Sequence of chain 1.M:
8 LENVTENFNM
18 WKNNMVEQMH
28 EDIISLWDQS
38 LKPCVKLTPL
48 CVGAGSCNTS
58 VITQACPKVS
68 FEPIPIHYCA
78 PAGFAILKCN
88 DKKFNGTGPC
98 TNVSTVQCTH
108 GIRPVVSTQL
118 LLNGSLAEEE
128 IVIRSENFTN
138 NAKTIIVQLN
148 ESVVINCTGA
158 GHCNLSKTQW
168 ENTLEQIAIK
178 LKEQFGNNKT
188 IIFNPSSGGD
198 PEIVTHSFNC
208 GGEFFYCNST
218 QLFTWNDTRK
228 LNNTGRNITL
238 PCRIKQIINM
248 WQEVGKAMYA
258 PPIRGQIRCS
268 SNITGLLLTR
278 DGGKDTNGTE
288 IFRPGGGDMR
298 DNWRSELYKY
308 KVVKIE

Binding-site contacts:
Ligand atom C4 contacts residue ILE81 of chain 1.R at 1.3 Å (hydrophobic).
Ligand atom C2 contacts residue PRO80 of chain 1.R at 3.6 Å (hydrophobic).
Ligand atom C8 contacts residue SER82 of chain 1.R at 1.4 Å.
Ligand atom O4 contacts residue ILE81 of chain 1.R at 2.1 Å.
Ligand atom O6 contacts residue ILE81 of chain 1.R at 2.3 Å.
Ligand atom N2 contacts residue SER82 of chain 1.R at 1.5 Å (h-bond).
Ligand atom O4 contacts residue SER21 of chain 1.R at 2.7 Å (h-bond).
Ligand atom O7 contacts residue SER83 of chain 1.R at 2.4 Å (h-bond).
Ligand atom C2 contacts residue SER82 of chain 1.R at 2.9 Å.
Ligand atom N2 contacts residue ASN92 of chain 1.M at 2.9 Å (h-bond).
Ligand atom O5 contacts residue ASN92 of chain 1.M at 2.4 Å (h-bond).
Ligand atom O7 contacts residue SER70 of chain 1.R at 3.4 Å (h-bond).
Ligand atom C8 contacts residue SER83 of chain 1.R at 3.2 Å.
Ligand atom C2 contacts residue ASN92 of chain 1.M at 2.5 Å.
Ligand atom N2 contacts residue ILE81 of chain 1.R at 0.7 Å.
Ligand atom C7 contacts residue CYS22 of chain 1.R at 3.3 Å (hydrophobic).
Ligand atom C3 contacts residue CYS22 of chain 1.R at 3.4 Å (hydrophobic).
Ligand atom C7 contacts residue SER82 of chain 1.R at 0.9 Å.
Ligand atom O3 contacts residue ILE81 of chain 1.R at 2.0 Å.
Ligand atom C3 contacts residue SER82 of chain 1.R at 3.4 Å.
Ligand atom O7 contacts residue ILE81 of chain 1.R at 2.1 Å.
Ligand atom O3 contacts residue LYS23 of chain 1.R at 3.1 Å.
Ligand atom C7 contacts residue SER83 of chain 1.R at 3.2 Å.
Ligand atom C8 contacts residue ILE81 of chain 1.R at 2.6 Å (hydrophobic).
Ligand atom C8 contacts residue CYS22 of chain 1.R at 2.4 Å (hydrophobic).
Ligand atom C5 contacts residue ILE81 of chain 1.R at 2.3 Å (hydrophobic).
Ligand atom O7 contacts residue ASN92 of chain 1.M at 3.5 Å (h-bond).
Ligand atom C3 contacts residue SER21 of chain 1.R at 3.5 Å.
Ligand atom N2 contacts residue CYS22 of chain 1.R at 3.2 Å (h-bond).
Ligand atom C7 contacts residue ILE81 of chain 1.R at 1.4 Å (hydrophobic).
Ligand atom C2 contacts residue ILE81 of chain 1.R at 0.6 Å (hydrophobic).
Ligand atom N2 contacts residue THR94 of chain 1.M at 3.3 Å (h-bond).
Ligand atom C3 contacts residue ILE81 of chain 1.R at 0.8 Å (hydrophobic).
Ligand atom C1 contacts residue ILE81 of chain 1.R at 1.8 Å (hydrophobic).
Ligand atom O5 contacts residue ILE81 of chain 1.R at 2.4 Å.
Ligand atom C1 contacts residue ASN92 of chain 1.M at 1.5 Å.
Ligand atom N2 contacts residue PRO80 of chain 1.R at 3.5 Å.
Ligand atom C6 contacts residue ILE81 of chain 1.R at 2.8 Å (hydrophobic).
Ligand atom O3 contacts residue CYS22 of chain 1.R at 2.4 Å (h-bond).
Ligand atom O7 contacts residue SER82 of chain 1.R at 1.5 Å.

A small-molecule ligand and the protein it binds are described below.
Small molecule (SMILES): CC(=O)N[C@@H]1[C@@H](O)[C@H](O)[C@@H](CO)O[C@H]1O

Sequence of chain 1.R:
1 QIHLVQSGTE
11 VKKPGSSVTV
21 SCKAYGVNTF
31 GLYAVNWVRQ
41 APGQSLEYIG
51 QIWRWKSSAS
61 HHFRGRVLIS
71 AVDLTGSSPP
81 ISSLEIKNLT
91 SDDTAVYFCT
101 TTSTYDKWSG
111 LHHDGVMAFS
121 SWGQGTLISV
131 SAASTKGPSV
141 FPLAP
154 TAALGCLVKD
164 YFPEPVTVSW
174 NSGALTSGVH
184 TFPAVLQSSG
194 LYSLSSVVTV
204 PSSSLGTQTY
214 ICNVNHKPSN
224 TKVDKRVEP